Sequence of chain 47.A:
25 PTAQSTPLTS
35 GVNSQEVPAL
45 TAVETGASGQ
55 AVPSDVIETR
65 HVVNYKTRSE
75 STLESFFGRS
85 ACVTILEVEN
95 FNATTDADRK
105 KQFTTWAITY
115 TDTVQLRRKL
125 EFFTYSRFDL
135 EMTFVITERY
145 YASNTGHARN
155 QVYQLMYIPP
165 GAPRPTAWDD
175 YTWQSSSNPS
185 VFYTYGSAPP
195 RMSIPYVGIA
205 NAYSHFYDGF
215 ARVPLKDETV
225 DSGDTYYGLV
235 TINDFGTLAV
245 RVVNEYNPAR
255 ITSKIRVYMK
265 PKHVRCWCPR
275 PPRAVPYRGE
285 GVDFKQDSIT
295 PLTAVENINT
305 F

A small-molecule ligand and the protein it binds are described below.
Small molecule (SMILES): CCCCO[C@]1(C(=O)O)C[C@H](O)[C@@H](NC(C)=O)[C@H]([C@H](O)[C@H](O)CO)O1

Sequence of chain 48.A:
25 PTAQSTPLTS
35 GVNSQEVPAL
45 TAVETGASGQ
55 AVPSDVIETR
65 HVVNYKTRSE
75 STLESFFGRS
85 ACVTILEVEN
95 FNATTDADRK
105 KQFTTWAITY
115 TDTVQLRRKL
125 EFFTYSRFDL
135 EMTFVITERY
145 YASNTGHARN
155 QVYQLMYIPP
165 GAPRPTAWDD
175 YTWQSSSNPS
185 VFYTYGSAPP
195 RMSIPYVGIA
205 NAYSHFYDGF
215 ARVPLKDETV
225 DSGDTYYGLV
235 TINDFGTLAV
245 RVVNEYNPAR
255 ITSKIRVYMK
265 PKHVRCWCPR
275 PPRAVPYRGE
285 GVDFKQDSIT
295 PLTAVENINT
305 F

Binding-site contacts:
Ligand atom O4 contacts residue ASN251 of chain 47.A at 4.3 Å.
Ligand atom C4 contacts residue TYR250 of chain 47.A at 4.3 Å (hydrophobic).
Ligand atom C11 contacts residue ARG143 of chain 48.A at 3.9 Å.
Ligand atom C10 contacts residue TYR145 of chain 48.A at 3.6 Å (hydrophobic).
Ligand atom C7 contacts residue TYR145 of chain 48.A at 3.9 Å (hydrophobic).
Ligand atom O1A contacts residue ALA146 of chain 48.A at 3.2 Å.
Ligand atom C8 contacts residue ALA146 of chain 48.A at 4.4 Å (hydrophobic).
Ligand atom C4 contacts residue PRO252 of chain 47.A at 4.3 Å (hydrophobic).
Ligand atom C1 contacts residue ALA146 of chain 48.A at 4.0 Å (hydrophobic).
Ligand atom O1A contacts residue ASN148 of chain 48.A at 4.5 Å.
Ligand atom O1B contacts residue SER147 of chain 48.A at 2.6 Å (h-bond).
Ligand atom O4 contacts residue TYR250 of chain 47.A at 3.0 Å.
Ligand atom C6 contacts residue TYR145 of chain 48.A at 3.4 Å (hydrophobic).
Ligand atom N5 contacts residue TYR145 of chain 48.A at 2.6 Å (h-bond).
Ligand atom O1A contacts residue SER147 of chain 48.A at 3.1 Å (h-bond).
Ligand atom C1 contacts residue PRO252 of chain 47.A at 4.1 Å (hydrophobic).
Ligand atom C5 contacts residue TYR145 of chain 48.A at 3.4 Å (hydrophobic).
Ligand atom C10 contacts residue TYR250 of chain 47.A at 2.9 Å (hydrophobic).
Ligand atom C9 contacts residue TYR145 of chain 48.A at 4.2 Å (hydrophobic).
Ligand atom C4 contacts residue TYR145 of chain 48.A at 3.6 Å (hydrophobic).
Ligand atom O4 contacts residue PRO252 of chain 47.A at 4.0 Å.
Ligand atom N5 contacts residue TYR250 of chain 47.A at 3.9 Å.
Ligand atom O8 contacts residue ALA146 of chain 48.A at 3.4 Å.
Ligand atom C11 contacts residue TYR250 of chain 47.A at 3.1 Å (hydrophobic).
Ligand atom C1 contacts residue SER147 of chain 48.A at 3.6 Å.
Ligand atom C11 contacts residue TYR145 of chain 48.A at 3.8 Å (hydrophobic).
Ligand atom O4 contacts residue TYR145 of chain 48.A at 4.1 Å.
Ligand atom C3 contacts residue PRO252 of chain 47.A at 4.3 Å (hydrophobic).
Ligand atom O1B contacts residue ALA146 of chain 48.A at 4.3 Å.
Ligand atom O10 contacts residue TYR250 of chain 47.A at 2.3 Å (h-bond).
Ligand atom O9 contacts residue TYR145 of chain 48.A at 4.3 Å.
Ligand atom O10 contacts residue ASN96 of chain 47.A at 4.3 Å.
Ligand atom O1B contacts residue PRO252 of chain 47.A at 3.4 Å.
Ligand atom C6 contacts residue ALA146 of chain 48.A at 4.3 Å (hydrophobic).